A small-molecule ligand and the protein it binds are described below.
Small molecule (SMILES): CC(C)C[C@H](NC(=O)[C@@H](N)CC(C)C)C(=O)N[C@@H](Cc1ccccc1)C(=O)NCC(=O)N[C@@H](Cc1ccc(O)cc1)C(=O)N1CCC[C@H]1C(=O)N[C@H](C(=O)N[C@@H](Cc1ccc(O)cc1)C(=O)N[C@H](C(=O)O)C(C)C)C(C)C

Sequence of chain 2.D:
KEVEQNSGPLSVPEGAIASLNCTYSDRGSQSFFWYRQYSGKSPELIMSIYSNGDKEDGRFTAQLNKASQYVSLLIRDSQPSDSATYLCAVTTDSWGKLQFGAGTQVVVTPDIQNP

Sequence of chain 2.A:
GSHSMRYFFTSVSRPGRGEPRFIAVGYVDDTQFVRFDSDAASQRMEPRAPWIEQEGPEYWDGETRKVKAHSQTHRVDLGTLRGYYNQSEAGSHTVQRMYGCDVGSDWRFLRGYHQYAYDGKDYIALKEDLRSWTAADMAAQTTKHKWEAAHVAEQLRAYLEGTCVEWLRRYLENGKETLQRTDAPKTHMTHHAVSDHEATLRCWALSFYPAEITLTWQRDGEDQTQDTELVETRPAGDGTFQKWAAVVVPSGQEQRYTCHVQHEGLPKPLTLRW

Sequence of chain 2.E:
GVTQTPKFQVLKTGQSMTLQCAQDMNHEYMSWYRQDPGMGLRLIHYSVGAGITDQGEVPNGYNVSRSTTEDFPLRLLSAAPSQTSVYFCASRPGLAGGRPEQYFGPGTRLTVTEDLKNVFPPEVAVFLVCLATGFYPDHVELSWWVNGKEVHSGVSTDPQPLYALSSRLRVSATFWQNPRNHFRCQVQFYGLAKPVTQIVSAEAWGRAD

Binding-site contacts:
Ligand atom N contacts residue TYR7 of chain 2.A at 2.9 Å (h-bond).
Ligand atom O contacts residue TYR159 of chain 2.A at 2.9 Å (h-bond).
Ligand atom CD1 contacts residue MET45 of chain 2.A at 3.6 Å (hydrophobic).
Ligand atom O contacts residue HIS70 of chain 2.A at 3.2 Å.
Ligand atom O contacts residue SER94 of chain 2.D at 2.9 Å (h-bond).
Ligand atom N contacts residue LEU97 of chain 2.E at 3.3 Å (h-bond).
Ligand atom CG1 contacts residue TYR116 of chain 2.A at 3.5 Å (hydrophobic).
Ligand atom OH contacts residue THR91 of chain 2.D at 3.4 Å (h-bond).
Ligand atom O contacts residue ASP93 of chain 2.D at 3.5 Å.
Ligand atom N contacts residue GLN30 of chain 2.D at 3.4 Å (h-bond).
Ligand atom N contacts residue TYR99 of chain 2.A at 3.3 Å (h-bond).
Ligand atom N contacts residue TYR171 of chain 2.A at 2.6 Å (h-bond).
Ligand atom CB contacts residue TYR99 of chain 2.A at 3.4 Å (hydrophobic).
Ligand atom CE1 contacts residue THR73 of chain 2.A at 3.5 Å.
Ligand atom CA contacts residue ASP77 of chain 2.A at 3.4 Å.
Ligand atom OH contacts residue PRO102 of chain 2.E at 3.3 Å.
Ligand atom OH contacts residue SER31 of chain 2.D at 2.5 Å (h-bond).
Ligand atom CD2 contacts residue LEU97 of chain 2.E at 3.5 Å (hydrophobic).
Ligand atom O contacts residue TRP147 of chain 2.A at 2.7 Å (h-bond).
Ligand atom CG contacts residue GLU63 of chain 2.A at 3.4 Å.
Ligand atom CD2 contacts residue TYR99 of chain 2.A at 2.9 Å (hydrophobic).
Ligand atom O contacts residue THR143 of chain 2.A at 2.7 Å (h-bond).
Ligand atom CZ contacts residue SER31 of chain 2.D at 3.4 Å.
Ligand atom CZ contacts residue LEU97 of chain 2.E at 3.5 Å (hydrophobic).
Ligand atom OH contacts residue ARG94 of chain 2.E at 3.2 Å (salt-bridge).
Ligand atom N contacts residue ASP77 of chain 2.A at 3.1 Å (salt-bridge).
Ligand atom OH contacts residue GLU30 of chain 2.E at 3.4 Å (salt-bridge).
Ligand atom CB contacts residue GLU63 of chain 2.A at 3.4 Å.
Ligand atom C contacts residue TYR7 of chain 2.A at 3.5 Å (hydrophobic).
Ligand atom O contacts residue LYS66 of chain 2.A at 3.0 Å (salt-bridge).
Ligand atom CE2 contacts residue GLU30 of chain 2.E at 3.4 Å.
Ligand atom CD2 contacts residue TRP167 of chain 2.A at 3.1 Å (hydrophobic).
Ligand atom O contacts residue GLN30 of chain 2.D at 3.1 Å (h-bond).
Ligand atom O contacts residue TYR7 of chain 2.A at 3.4 Å.
Ligand atom CG2 contacts residue VAL152 of chain 2.A at 3.5 Å (hydrophobic).
Ligand atom CD1 contacts residue GLU63 of chain 2.A at 3.3 Å.
Ligand atom N contacts residue GLU63 of chain 2.A at 3.0 Å (salt-bridge).
Ligand atom OXT contacts residue TYR84 of chain 2.A at 3.5 Å (h-bond).
Ligand atom CA contacts residue LEU97 of chain 2.E at 3.5 Å (hydrophobic).
Ligand atom O contacts residue TYR84 of chain 2.A at 2.9 Å (h-bond).